Sequence of chain 1.B:
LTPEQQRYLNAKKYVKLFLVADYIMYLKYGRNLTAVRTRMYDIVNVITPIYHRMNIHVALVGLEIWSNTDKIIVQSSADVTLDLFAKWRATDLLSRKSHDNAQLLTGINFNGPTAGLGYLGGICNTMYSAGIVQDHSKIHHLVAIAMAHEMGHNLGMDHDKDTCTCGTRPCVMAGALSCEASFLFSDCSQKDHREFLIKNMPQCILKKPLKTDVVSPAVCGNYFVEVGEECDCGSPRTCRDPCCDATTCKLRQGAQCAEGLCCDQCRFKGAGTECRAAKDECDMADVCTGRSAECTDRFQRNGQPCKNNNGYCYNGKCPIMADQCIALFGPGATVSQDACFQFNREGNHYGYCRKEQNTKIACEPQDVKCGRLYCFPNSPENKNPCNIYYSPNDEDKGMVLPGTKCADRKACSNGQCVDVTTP

Binding-site contacts:
Ligand atom C4 contacts residue ASN35 of chain 1.B at 4.2 Å.
Ligand atom C1 contacts residue ALA38 of chain 1.B at 4.3 Å (hydrophobic).
Ligand atom N2 contacts residue ASN35 of chain 1.B at 2.8 Å (h-bond).
Ligand atom C6 contacts residue THR41 of chain 1.B at 4.1 Å.
Ligand atom C1 contacts residue THR37 of chain 1.B at 4.2 Å.
Ligand atom C5 contacts residue ASN35 of chain 1.B at 3.7 Å.
Ligand atom C6 contacts residue ALA38 of chain 1.B at 4.2 Å (hydrophobic).
Ligand atom C2 contacts residue ASN35 of chain 1.B at 2.4 Å.
Ligand atom C6 contacts residue THR37 of chain 1.B at 3.9 Å.
Ligand atom O5 contacts residue ASN35 of chain 1.B at 2.4 Å (h-bond).
Ligand atom C5 contacts residue THR37 of chain 1.B at 3.8 Å.
Ligand atom C1 contacts residue ASN35 of chain 1.B at 1.4 Å.
Ligand atom C5 contacts residue ALA38 of chain 1.B at 4.4 Å (hydrophobic).
Ligand atom O7 contacts residue ASN35 of chain 1.B at 3.5 Å (h-bond).
Ligand atom C3 contacts residue ASN35 of chain 1.B at 3.8 Å.
Ligand atom O5 contacts residue ALA38 of chain 1.B at 3.7 Å.
Ligand atom O5 contacts residue THR37 of chain 1.B at 4.1 Å.
Ligand atom C7 contacts residue ASN35 of chain 1.B at 3.5 Å.
Ligand atom O6 contacts residue ALA38 of chain 1.B at 3.9 Å.

The small molecule below binds the protein below.
Small molecule (SMILES): CC(=O)N[C@@H]1[C@@H](O)[C@H](O)[C@@H](CO)O[C@H]1O